Binding-site contacts:
Ligand atom CD contacts residue ARG46 of chain 46.S at 4.1 Å.
Ligand atom C contacts residue TYR619 of chain 46.Q at 3.1 Å (hydrophobic).
Ligand atom CD2 contacts residue GLU894 of chain 46.Q at 3.7 Å.
Ligand atom N contacts residue CYS621 of chain 46.Q at 2.9 Å (h-bond).
Ligand atom CB contacts residue ARG649 of chain 46.Q at 3.6 Å.
Ligand atom N contacts residue ASN617 of chain 46.Q at 3.6 Å.
Ligand atom CG contacts residue TYR619 of chain 46.Q at 3.8 Å (hydrophobic).
Ligand atom O contacts residue ARG649 of chain 46.Q at 3.9 Å.
Ligand atom CD contacts residue ASP897 of chain 46.Q at 3.5 Å.
Ligand atom CB contacts residue TYR619 of chain 46.Q at 3.8 Å (hydrophobic).
Ligand atom CA contacts residue ARG649 of chain 46.Q at 3.4 Å.
Ligand atom ND1 contacts residue LEU620 of chain 46.Q at 3.0 Å.
Ligand atom CG contacts residue ASN617 of chain 46.Q at 4.1 Å.
Ligand atom O contacts residue TYR619 of chain 46.Q at 2.6 Å.
Ligand atom NE2 contacts residue GLU894 of chain 46.Q at 4.1 Å.
Ligand atom CA contacts residue TYR619 of chain 46.Q at 3.9 Å (hydrophobic).
Ligand atom CE1 contacts residue MET843 of chain 46.Q at 3.6 Å (hydrophobic).
Ligand atom CA contacts residue CYS621 of chain 46.Q at 3.7 Å (hydrophobic).
Ligand atom O contacts residue ALA857 of chain 46.Q at 4.0 Å.
Ligand atom CD2 contacts residue ARG845 of chain 46.Q at 3.5 Å.
Ligand atom N contacts residue TYR619 of chain 46.Q at 3.5 Å (h-bond).
Ligand atom CB contacts residue GLU894 of chain 46.Q at 3.5 Å.
Ligand atom CD contacts residue CYS621 of chain 46.Q at 3.6 Å (hydrophobic).
Ligand atom N contacts residue TYR619 of chain 46.Q at 3.6 Å.
Ligand atom CA contacts residue TYR619 of chain 46.Q at 3.8 Å (hydrophobic).
Ligand atom CD contacts residue ASN617 of chain 46.Q at 3.2 Å.
Ligand atom CE1 contacts residue LEU348 of chain 46.Q at 3.9 Å (hydrophobic).
Ligand atom O contacts residue ARG845 of chain 46.Q at 3.8 Å.
Ligand atom CE1 contacts residue LEU620 of chain 46.Q at 3.5 Å (hydrophobic).
Ligand atom CG contacts residue ARG46 of chain 46.S at 3.9 Å.
Ligand atom CG contacts residue PHE896 of chain 46.Q at 3.0 Å (hydrophobic).
Ligand atom CB contacts residue TYR619 of chain 46.Q at 3.0 Å (hydrophobic).
Ligand atom C contacts residue ARG845 of chain 46.Q at 3.6 Å.
Ligand atom CG contacts residue GLU894 of chain 46.Q at 3.9 Å.
Ligand atom CB contacts residue ARG649 of chain 46.Q at 4.1 Å.
Ligand atom CB contacts residue PHE896 of chain 46.Q at 3.3 Å (hydrophobic).
Ligand atom CD contacts residue PHE896 of chain 46.Q at 4.1 Å (hydrophobic).
Ligand atom CB contacts residue ALA857 of chain 46.Q at 3.9 Å (hydrophobic).
Ligand atom N contacts residue ASP618 of chain 46.Q at 3.9 Å.
Ligand atom N contacts residue ARG649 of chain 46.Q at 4.1 Å.

Sequence of chain 46.Q:
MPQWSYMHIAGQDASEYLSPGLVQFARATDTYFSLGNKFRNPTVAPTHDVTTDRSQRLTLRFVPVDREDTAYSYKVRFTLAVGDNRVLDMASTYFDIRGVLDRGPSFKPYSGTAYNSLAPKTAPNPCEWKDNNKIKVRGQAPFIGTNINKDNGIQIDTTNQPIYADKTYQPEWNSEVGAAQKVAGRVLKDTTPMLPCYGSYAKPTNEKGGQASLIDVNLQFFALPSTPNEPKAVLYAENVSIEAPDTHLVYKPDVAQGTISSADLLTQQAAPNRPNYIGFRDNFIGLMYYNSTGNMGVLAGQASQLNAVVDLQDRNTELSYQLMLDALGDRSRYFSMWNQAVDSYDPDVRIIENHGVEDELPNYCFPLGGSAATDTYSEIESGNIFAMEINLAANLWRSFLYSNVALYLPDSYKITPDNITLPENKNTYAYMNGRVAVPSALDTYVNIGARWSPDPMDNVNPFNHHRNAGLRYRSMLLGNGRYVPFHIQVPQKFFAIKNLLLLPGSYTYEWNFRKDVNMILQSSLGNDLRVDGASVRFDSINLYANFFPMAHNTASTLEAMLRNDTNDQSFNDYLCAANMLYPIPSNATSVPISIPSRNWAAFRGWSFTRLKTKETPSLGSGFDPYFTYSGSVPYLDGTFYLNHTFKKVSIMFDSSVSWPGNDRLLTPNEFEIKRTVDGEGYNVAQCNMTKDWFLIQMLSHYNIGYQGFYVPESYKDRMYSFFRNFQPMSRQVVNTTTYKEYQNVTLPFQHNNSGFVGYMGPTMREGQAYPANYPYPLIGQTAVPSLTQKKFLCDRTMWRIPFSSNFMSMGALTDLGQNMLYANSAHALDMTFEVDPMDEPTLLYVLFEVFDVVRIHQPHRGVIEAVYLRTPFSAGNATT

Sequence of chain 46.S:
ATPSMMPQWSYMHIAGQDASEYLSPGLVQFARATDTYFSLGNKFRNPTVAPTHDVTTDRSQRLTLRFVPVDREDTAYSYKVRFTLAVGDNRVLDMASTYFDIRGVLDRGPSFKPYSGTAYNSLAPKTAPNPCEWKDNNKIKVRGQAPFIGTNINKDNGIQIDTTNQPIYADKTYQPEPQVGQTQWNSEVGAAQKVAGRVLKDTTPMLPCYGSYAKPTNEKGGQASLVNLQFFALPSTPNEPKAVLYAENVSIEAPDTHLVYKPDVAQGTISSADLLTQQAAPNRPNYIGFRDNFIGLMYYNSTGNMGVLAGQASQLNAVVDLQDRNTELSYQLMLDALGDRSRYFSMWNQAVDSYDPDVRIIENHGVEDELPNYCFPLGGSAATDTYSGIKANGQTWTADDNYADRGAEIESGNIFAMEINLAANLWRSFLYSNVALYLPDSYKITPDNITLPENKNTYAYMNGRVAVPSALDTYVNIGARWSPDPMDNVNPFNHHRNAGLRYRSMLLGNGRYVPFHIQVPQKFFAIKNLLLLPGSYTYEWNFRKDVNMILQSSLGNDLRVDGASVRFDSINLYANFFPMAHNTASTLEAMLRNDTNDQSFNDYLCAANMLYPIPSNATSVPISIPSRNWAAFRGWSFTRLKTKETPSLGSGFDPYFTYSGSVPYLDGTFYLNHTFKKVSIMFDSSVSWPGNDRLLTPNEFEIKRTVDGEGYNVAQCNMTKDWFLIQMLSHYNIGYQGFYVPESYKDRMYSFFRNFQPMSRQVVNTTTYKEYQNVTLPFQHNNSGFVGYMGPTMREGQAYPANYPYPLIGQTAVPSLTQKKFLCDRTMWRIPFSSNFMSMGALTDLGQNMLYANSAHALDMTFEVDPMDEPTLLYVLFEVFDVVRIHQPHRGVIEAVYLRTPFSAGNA

A small-molecule ligand and the protein it binds are described below.
Small molecule (SMILES): NC(N)=NCCC[C@H](NC(=O)[C@@H]1CCCN1)C(=O)N[C@H](C=O)CC1=NC=NC1